Binding-site contacts:
Ligand atom O5 contacts residue ARG557 of chain 1.A at 3.4 Å.
Ligand atom C4 contacts residue ARG557 of chain 1.A at 4.0 Å.
Ligand atom C8 contacts residue PRO298 of chain 1.A at 3.9 Å (hydrophobic).
Ligand atom C1 contacts residue ASN280 of chain 1.A at 1.5 Å.
Ligand atom O6 contacts residue PHE558 of chain 1.A at 3.8 Å.
Ligand atom C5 contacts residue PHE558 of chain 1.A at 4.2 Å (hydrophobic).
Ligand atom O4 contacts residue PHE553 of chain 1.A at 4.0 Å.
Ligand atom O7 contacts residue ARG557 of chain 1.A at 3.0 Å (salt-bridge).
Ligand atom C7 contacts residue TRS1 of chain 1.H at 4.0 Å.
Ligand atom C3 contacts residue ASN280 of chain 1.A at 3.8 Å.
Ligand atom O4 contacts residue THR551 of chain 1.A at 3.8 Å.
Ligand atom C1 contacts residue ARG557 of chain 1.A at 3.8 Å.
Ligand atom O5 contacts residue TRS1 of chain 1.H at 3.8 Å.
Ligand atom C2 contacts residue TRS1 of chain 1.H at 3.8 Å.
Ligand atom O5 contacts residue ASN280 of chain 1.A at 2.4 Å (h-bond).
Ligand atom C7 contacts residue ASN280 of chain 1.A at 3.7 Å.
Ligand atom N2 contacts residue TRS1 of chain 1.H at 4.1 Å.
Ligand atom C6 contacts residue PHE558 of chain 1.A at 4.0 Å (hydrophobic).
Ligand atom O6 contacts residue TRS1 of chain 1.H at 3.7 Å.
Ligand atom C2 contacts residue ASN280 of chain 1.A at 2.5 Å.
Ligand atom O4 contacts residue ARG557 of chain 1.A at 3.4 Å.
Ligand atom O4 contacts residue VAL581 of chain 1.A at 3.8 Å.
Ligand atom C2 contacts residue ARG557 of chain 1.A at 3.7 Å.
Ligand atom N2 contacts residue ASN280 of chain 1.A at 2.9 Å (h-bond).
Ligand atom C6 contacts residue VAL581 of chain 1.A at 3.6 Å (hydrophobic).
Ligand atom O4 contacts residue PHE558 of chain 1.A at 4.1 Å.
Ligand atom C6 contacts residue PHE553 of chain 1.A at 4.1 Å (hydrophobic).
Ligand atom O6 contacts residue ARG557 of chain 1.A at 3.8 Å.
Ligand atom O7 contacts residue ASN280 of chain 1.A at 4.1 Å.
Ligand atom C5 contacts residue ASN280 of chain 1.A at 3.6 Å.
Ligand atom O7 contacts residue TRS1 of chain 1.H at 3.5 Å (h-bond).
Ligand atom O6 contacts residue PHE558 of chain 1.A at 3.5 Å.
Ligand atom C6 contacts residue THR559 of chain 1.A at 3.6 Å.
Ligand atom C5 contacts residue ARG557 of chain 1.A at 3.8 Å.
Ligand atom C3 contacts residue ARG557 of chain 1.A at 4.0 Å.
Ligand atom C7 contacts residue ARG557 of chain 1.A at 4.0 Å.
Ligand atom O5 contacts residue THR559 of chain 1.A at 4.1 Å.
Ligand atom C1 contacts residue TRS1 of chain 1.H at 3.7 Å.
Ligand atom O4 contacts residue THR523 of chain 1.A at 4.0 Å.
Ligand atom C8 contacts residue ARG297 of chain 1.A at 3.4 Å.

Sequence of chain 1.A:
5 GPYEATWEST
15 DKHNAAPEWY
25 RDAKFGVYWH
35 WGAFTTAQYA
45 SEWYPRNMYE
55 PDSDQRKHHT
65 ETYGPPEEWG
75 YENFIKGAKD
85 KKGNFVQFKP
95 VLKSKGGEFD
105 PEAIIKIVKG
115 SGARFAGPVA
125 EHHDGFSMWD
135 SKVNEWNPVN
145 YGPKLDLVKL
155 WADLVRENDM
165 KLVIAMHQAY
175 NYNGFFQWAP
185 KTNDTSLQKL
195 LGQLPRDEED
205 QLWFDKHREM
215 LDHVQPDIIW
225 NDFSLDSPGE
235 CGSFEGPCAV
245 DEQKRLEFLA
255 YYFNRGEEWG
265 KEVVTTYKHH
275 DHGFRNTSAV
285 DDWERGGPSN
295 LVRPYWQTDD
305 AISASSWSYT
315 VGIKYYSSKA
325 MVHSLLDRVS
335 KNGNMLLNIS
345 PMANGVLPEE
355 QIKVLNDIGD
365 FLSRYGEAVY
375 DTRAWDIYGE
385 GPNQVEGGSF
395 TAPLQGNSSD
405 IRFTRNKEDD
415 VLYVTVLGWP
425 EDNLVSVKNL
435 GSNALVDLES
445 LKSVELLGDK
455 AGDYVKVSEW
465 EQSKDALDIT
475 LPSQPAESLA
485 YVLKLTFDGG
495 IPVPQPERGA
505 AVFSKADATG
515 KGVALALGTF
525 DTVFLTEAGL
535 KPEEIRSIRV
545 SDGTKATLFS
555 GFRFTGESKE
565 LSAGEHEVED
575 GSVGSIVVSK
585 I

This protein binds this small molecule.
Small molecule (SMILES): CC(=O)N[C@H]1[C@H](O[C@H]2[C@H](O)[C@@H](NC(C)=O)CO[C@@H]2CO)O[C@H](CO)[C@@H](O[C@@H]2O[C@H](CO[C@H]3O[C@H](CO)[C@@H](O)[C@H](O)[C@@H]3O)[C@@H](O)[C@H](O[C@H]3O[C@H](CO)[C@@H](O)[C@H](O)[C@@H]3O[C@H]3O[C@H](CO)[C@@H](O)[C@H](O)[C@@H]3O[C@H]3O[C@H](CO)[C@@H](O)[C@H](O)[C@@H]3O)[C@@H]2O)[C@@H]1O